Sequence of chain 44.C:
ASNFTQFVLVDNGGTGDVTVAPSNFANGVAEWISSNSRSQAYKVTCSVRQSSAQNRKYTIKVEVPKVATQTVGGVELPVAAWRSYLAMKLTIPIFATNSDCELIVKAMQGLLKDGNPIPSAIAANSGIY

Binding-site contacts:
Ligand atom N6 contacts residue THR45 of chain 30.C at 2.8 Å (h-bond).
Ligand atom O5' contacts residue LYS57 of chain 44.C at 2.8 Å (salt-bridge).
Ligand atom OP1 contacts residue LYS89 of chain 44.C at 3.5 Å (salt-bridge).
Ligand atom P contacts residue ARG49 of chain 44.C at 3.7 Å.
Ligand atom OP1 contacts residue SER51 of chain 44.C at 2.7 Å (h-bond).
Ligand atom N7 contacts residue TYR85 of chain 30.C at 3.8 Å.
Ligand atom N1 contacts residue SER47 of chain 30.C at 2.7 Å (h-bond).
Ligand atom N6 contacts residue CYS46 of chain 30.C at 3.6 Å (h-bond).
Ligand atom C5' contacts residue LYS57 of chain 44.C at 3.8 Å.
Ligand atom O5' contacts residue ARG49 of chain 44.C at 3.6 Å (salt-bridge).
Ligand atom C6 contacts residue THR45 of chain 30.C at 3.4 Å.
Ligand atom C6 contacts residue THR59 of chain 30.C at 3.5 Å.
Ligand atom C5' contacts residue ARG49 of chain 44.C at 2.6 Å.
Ligand atom P contacts residue SER51 of chain 44.C at 3.2 Å.
Ligand atom O3' contacts residue SER51 of chain 44.C at 3.3 Å (h-bond).
Ligand atom P contacts residue LYS57 of chain 44.C at 3.1 Å.
Ligand atom O3' contacts residue ARG49 of chain 44.C at 3.6 Å (salt-bridge).
Ligand atom N7 contacts residue THR45 of chain 30.C at 2.7 Å (h-bond).
Ligand atom OP2 contacts residue SER51 of chain 44.C at 3.3 Å (h-bond).
Ligand atom O4' contacts residue LYS61 of chain 30.C at 3.7 Å.
Ligand atom OP1 contacts residue ASN55 of chain 44.C at 3.0 Å (h-bond).
Ligand atom O5' contacts residue LYS89 of chain 44.C at 3.2 Å (salt-bridge).
Ligand atom OP2 contacts residue LYS57 of chain 44.C at 3.0 Å (salt-bridge).
Ligand atom N1 contacts residue THR59 of chain 30.C at 3.4 Å.
Ligand atom OP2 contacts residue LYS57 of chain 44.C at 3.5 Å (salt-bridge).
Ligand atom N6 contacts residue THR59 of chain 30.C at 2.7 Å (h-bond).
Ligand atom C2 contacts residue SER47 of chain 30.C at 3.2 Å.
Ligand atom N9 contacts residue LYS61 of chain 30.C at 3.8 Å.
Ligand atom OP2 contacts residue LYS89 of chain 44.C at 3.5 Å (salt-bridge).
Ligand atom C5 contacts residue THR45 of chain 30.C at 3.4 Å.
Ligand atom N7 contacts residue LYS61 of chain 30.C at 3.4 Å.
Ligand atom OP1 contacts residue SER52 of chain 44.C at 3.1 Å.
Ligand atom OP1 contacts residue LYS57 of chain 44.C at 2.9 Å.
Ligand atom OP1 contacts residue ASN55 of chain 44.C at 3.2 Å.
Ligand atom OP1 contacts residue ARG49 of chain 44.C at 2.6 Å (salt-bridge).
Ligand atom OP2 contacts residue LYS43 of chain 30.C at 2.7 Å (salt-bridge).
Ligand atom C8 contacts residue LYS61 of chain 30.C at 3.6 Å.
Ligand atom OP2 contacts residue TYR85 of chain 30.C at 2.6 Å (h-bond).
Ligand atom OP2 contacts residue THR91 of chain 44.C at 3.7 Å.
Ligand atom C4' contacts residue ARG49 of chain 44.C at 3.6 Å.

Sequence of chain 30.C:
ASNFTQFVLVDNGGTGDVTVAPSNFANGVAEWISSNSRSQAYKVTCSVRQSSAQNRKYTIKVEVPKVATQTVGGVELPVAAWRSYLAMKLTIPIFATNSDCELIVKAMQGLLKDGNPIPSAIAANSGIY

The protein below binds the small molecule below.
Small molecule (SMILES): Nc1ccn([C@@H]2O[C@H](CO[P](=O)(O)O[C@H]3[C@@H](O)[C@H](n4cnc5c(N)ncnc54)O[C@@H]3CO[P](=O)(O)O[C@H]3[C@@H](O)[C@H](n4cnc5c(=O)nc(N)[nH]c54)O[C@@H]3CO[P](=O)(O)O[C@H]3[C@@H](O)[C@H](n4cnc5c(N)ncnc54)O[C@@H]3CO[P](=O)(O)O[C@H]3[C@@H](O)[C@H](n4cnc5c(N)ncnc54)O[C@@H]3CO[P](=O)(O)O[C@H]3[C@@H](O)[C@H](n4ccc(=O)[nH]c4=O)O[C@@H]3CO[P](=O)(O)O[C@H]3[C@@H](O)[C@H](n4ccc(N)nc4=O)O[C@@H]3CO[P](=O)(O)O[C@H]3[C@@H](O)[C@H](n4ccc(=O)[nH]c4=O)O[C@@H]3CO[P](=O)(O)O[C@H]3[C@@H](O)[C@H](n4cnc5c(=O)nc(N)[nH]c54)O[C@@H]3CO)[C@@H](O)[C@H]2O)c(=O)n1